This protein binds this small molecule.
Small molecule (SMILES): CC(=O)N[C@H]1[C@H](O[C@H]2[C@H](O)[C@@H](NC(C)=O)CO[C@@H]2CO)O[C@H](CO)[C@@H](O)[C@@H]1O

Sequence of chain 1.C:
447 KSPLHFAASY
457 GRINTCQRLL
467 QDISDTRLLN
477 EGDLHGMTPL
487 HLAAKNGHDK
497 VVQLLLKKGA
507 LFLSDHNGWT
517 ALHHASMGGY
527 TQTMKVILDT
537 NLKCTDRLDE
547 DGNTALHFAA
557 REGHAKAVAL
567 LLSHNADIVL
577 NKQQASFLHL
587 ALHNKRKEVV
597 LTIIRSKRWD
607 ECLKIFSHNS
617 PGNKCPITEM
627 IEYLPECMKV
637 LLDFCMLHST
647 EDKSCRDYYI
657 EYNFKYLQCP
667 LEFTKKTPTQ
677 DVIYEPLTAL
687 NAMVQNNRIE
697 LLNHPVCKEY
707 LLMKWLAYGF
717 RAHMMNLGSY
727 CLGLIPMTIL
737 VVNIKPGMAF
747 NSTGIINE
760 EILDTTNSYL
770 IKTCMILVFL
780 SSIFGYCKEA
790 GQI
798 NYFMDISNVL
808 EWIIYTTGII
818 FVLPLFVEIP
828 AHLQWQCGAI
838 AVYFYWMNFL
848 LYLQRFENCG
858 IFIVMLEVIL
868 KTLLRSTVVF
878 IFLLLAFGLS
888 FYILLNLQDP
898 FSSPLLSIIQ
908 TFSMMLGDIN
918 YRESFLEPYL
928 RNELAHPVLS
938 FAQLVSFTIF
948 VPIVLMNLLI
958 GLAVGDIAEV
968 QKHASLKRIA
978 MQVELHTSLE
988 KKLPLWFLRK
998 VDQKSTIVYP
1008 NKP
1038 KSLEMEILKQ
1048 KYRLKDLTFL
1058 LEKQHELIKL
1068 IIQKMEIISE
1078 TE

Binding-site contacts:
Ligand atom C1 contacts residue ASN747 of chain 1.C at 1.4 Å.
Ligand atom O6 contacts residue GLU760 of chain 1.C at 3.8 Å.
Ligand atom C2 contacts residue ASN747 of chain 1.C at 2.4 Å.
Ligand atom N2 contacts residue THR749 of chain 1.C at 3.2 Å (h-bond).
Ligand atom C3 contacts residue THR749 of chain 1.C at 4.1 Å.
Ligand atom C7 contacts residue THR749 of chain 1.C at 4.2 Å.
Ligand atom C4 contacts residue ASN747 of chain 1.C at 4.2 Å.
Ligand atom C2 contacts residue THR749 of chain 1.C at 3.9 Å.
Ligand atom C8 contacts residue GLU760 of chain 1.C at 4.2 Å.
Ligand atom C6 contacts residue LEU762 of chain 1.C at 4.3 Å (hydrophobic).
Ligand atom C5 contacts residue LEU762 of chain 1.C at 4.2 Å (hydrophobic).
Ligand atom C8 contacts residue THR749 of chain 1.C at 4.3 Å.
Ligand atom O6 contacts residue ILE752 of chain 1.C at 4.1 Å.
Ligand atom C1 contacts residue THR749 of chain 1.C at 3.7 Å.
Ligand atom C6 contacts residue ILE752 of chain 1.C at 3.7 Å (hydrophobic).
Ligand atom C6 contacts residue GLU760 of chain 1.C at 4.3 Å.
Ligand atom C3 contacts residue ASN747 of chain 1.C at 3.8 Å.
Ligand atom O5 contacts residue ILE752 of chain 1.C at 3.6 Å.
Ligand atom C5 contacts residue ASN747 of chain 1.C at 3.7 Å.
Ligand atom O5 contacts residue ASN747 of chain 1.C at 2.4 Å (h-bond).
Ligand atom C5 contacts residue ILE752 of chain 1.C at 4.3 Å (hydrophobic).
Ligand atom C7 contacts residue ASN747 of chain 1.C at 3.5 Å.
Ligand atom C8 contacts residue LEU762 of chain 1.C at 4.0 Å (hydrophobic).
Ligand atom O7 contacts residue ASN747 of chain 1.C at 3.7 Å.
Ligand atom N2 contacts residue ASN747 of chain 1.C at 2.9 Å (h-bond).
Ligand atom C8 contacts residue SER748 of chain 1.C at 3.9 Å.